Binding-site contacts:
Ligand atom C2 contacts residue VAL31 of chain 21.B at 4.0 Å (hydrophobic).
Ligand atom C4 contacts residue VAL31 of chain 21.B at 3.8 Å (hydrophobic).
Ligand atom C8 contacts residue ASN69 of chain 21.B at 3.4 Å.
Ligand atom O3 contacts residue VAL31 of chain 21.B at 3.6 Å.
Ligand atom C8 contacts residue SER70 of chain 21.B at 3.7 Å.
Ligand atom C3 contacts residue VAL31 of chain 21.B at 3.0 Å (hydrophobic).
Ligand atom C7 contacts residue SER70 of chain 21.B at 4.4 Å.
Ligand atom O4 contacts residue NAG1 of chain 21.R at 3.0 Å.
Ligand atom C2 contacts residue ASN69 of chain 21.B at 4.2 Å.
Ligand atom O5 contacts residue MET33 of chain 21.B at 4.2 Å.
Ligand atom O1 contacts residue VAL31 of chain 21.B at 3.4 Å (h-bond).
Ligand atom C6 contacts residue LEU24 of chain 21.B at 4.5 Å (hydrophobic).
Ligand atom O6 contacts residue NAG1 of chain 21.R at 3.0 Å.
Ligand atom C5 contacts residue MET33 of chain 21.B at 3.7 Å (hydrophobic).
Ligand atom O5 contacts residue ASN69 of chain 21.B at 2.8 Å (h-bond).
Ligand atom O7 contacts residue ASN69 of chain 21.B at 3.8 Å.
Ligand atom N2 contacts residue VAL31 of chain 21.B at 4.0 Å.
Ligand atom C8 contacts residue ARG57 of chain 21.B at 4.2 Å.
Ligand atom O4 contacts residue VAL31 of chain 21.B at 3.3 Å.
Ligand atom C1 contacts residue VAL31 of chain 21.B at 4.3 Å (hydrophobic).
Ligand atom C3 contacts residue NAG1 of chain 21.R at 3.7 Å.
Ligand atom C5 contacts residue VAL31 of chain 21.B at 4.2 Å (hydrophobic).
Ligand atom C7 contacts residue ASN69 of chain 21.B at 3.8 Å.
Ligand atom C6 contacts residue MET33 of chain 21.B at 3.5 Å (hydrophobic).
Ligand atom C5 contacts residue ASN69 of chain 21.B at 3.7 Å.
Ligand atom C6 contacts residue NAG1 of chain 21.R at 4.3 Å.
Ligand atom O3 contacts residue NAG1 of chain 21.R at 2.6 Å (h-bond).
Ligand atom O1 contacts residue SER70 of chain 21.B at 4.2 Å.
Ligand atom O1 contacts residue MET33 of chain 21.B at 3.9 Å.
Ligand atom C4 contacts residue NAG1 of chain 21.R at 3.2 Å.
Ligand atom N2 contacts residue ASN69 of chain 21.B at 4.3 Å.
Ligand atom C5 contacts residue NAG1 of chain 21.R at 4.3 Å.
Ligand atom C6 contacts residue ASN69 of chain 21.B at 4.4 Å.
Ligand atom C1 contacts residue ASN69 of chain 21.B at 2.7 Å.
Ligand atom O1 contacts residue ASN69 of chain 21.B at 2.1 Å (h-bond).

Sequence of chain 21.B:
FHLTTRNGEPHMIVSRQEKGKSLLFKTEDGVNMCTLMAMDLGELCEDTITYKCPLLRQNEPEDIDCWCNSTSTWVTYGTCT

This protein binds this small molecule.
Small molecule (SMILES): CC(=O)N[C@@H]1[C@@H](O)[C@H](O)[C@@H](CO)O[C@H]1O